Sequence of chain 1.A:
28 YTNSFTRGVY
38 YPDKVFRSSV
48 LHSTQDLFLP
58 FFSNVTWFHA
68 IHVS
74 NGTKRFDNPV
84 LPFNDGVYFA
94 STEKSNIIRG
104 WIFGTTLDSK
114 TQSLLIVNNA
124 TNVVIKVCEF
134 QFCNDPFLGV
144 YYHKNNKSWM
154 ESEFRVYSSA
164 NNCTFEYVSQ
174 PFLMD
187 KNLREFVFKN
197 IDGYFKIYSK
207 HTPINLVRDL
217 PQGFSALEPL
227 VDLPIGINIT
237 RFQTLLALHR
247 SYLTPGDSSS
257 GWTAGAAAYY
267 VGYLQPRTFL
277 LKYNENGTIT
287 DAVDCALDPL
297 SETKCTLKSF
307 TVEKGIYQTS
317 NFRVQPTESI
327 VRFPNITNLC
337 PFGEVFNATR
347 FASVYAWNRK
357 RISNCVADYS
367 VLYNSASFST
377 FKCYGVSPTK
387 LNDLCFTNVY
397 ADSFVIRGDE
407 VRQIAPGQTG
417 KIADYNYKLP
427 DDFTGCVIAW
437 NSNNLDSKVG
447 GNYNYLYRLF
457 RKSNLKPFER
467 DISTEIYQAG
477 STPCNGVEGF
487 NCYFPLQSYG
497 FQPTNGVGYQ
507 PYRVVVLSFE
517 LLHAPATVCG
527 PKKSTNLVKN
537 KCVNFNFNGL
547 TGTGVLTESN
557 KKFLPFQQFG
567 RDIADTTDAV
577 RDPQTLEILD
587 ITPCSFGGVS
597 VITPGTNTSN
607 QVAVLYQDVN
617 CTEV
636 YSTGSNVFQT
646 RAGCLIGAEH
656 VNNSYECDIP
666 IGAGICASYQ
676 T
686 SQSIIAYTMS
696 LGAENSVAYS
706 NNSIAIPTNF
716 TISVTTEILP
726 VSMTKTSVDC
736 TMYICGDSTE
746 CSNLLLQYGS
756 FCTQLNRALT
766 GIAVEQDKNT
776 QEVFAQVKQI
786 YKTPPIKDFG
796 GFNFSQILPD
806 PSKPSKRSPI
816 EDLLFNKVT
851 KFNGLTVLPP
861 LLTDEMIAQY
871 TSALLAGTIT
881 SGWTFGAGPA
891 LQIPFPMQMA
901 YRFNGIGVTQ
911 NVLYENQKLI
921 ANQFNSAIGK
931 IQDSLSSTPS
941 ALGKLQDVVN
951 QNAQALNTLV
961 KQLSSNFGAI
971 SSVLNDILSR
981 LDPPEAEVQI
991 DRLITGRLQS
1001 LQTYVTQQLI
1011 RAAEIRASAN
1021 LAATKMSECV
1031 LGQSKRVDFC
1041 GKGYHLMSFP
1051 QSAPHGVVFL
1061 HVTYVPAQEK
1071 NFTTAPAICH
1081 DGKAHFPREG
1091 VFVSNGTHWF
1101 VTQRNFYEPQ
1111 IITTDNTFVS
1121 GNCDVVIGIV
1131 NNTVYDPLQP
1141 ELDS

Binding-site contacts:
Ligand atom N2 contacts residue PHE1100 of chain 1.A at 3.8 Å.
Ligand atom C1 contacts residue ASN1095 of chain 1.A at 1.4 Å.
Ligand atom C8 contacts residue PHE1100 of chain 1.A at 4.0 Å (hydrophobic).
Ligand atom C7 contacts residue ASN1095 of chain 1.A at 3.6 Å.
Ligand atom O5 contacts residue HIS1098 of chain 1.A at 3.8 Å.
Ligand atom O7 contacts residue ASN1095 of chain 1.A at 3.9 Å.
Ligand atom C2 contacts residue HIS1098 of chain 1.A at 4.1 Å.
Ligand atom C3 contacts residue ASN1095 of chain 1.A at 3.8 Å.
Ligand atom C7 contacts residue PHE1100 of chain 1.A at 4.3 Å (hydrophobic).
Ligand atom O5 contacts residue ASN1095 of chain 1.A at 2.3 Å (h-bond).
Ligand atom C6 contacts residue THR1097 of chain 1.A at 4.4 Å.
Ligand atom C1 contacts residue HIS1098 of chain 1.A at 4.1 Å.
Ligand atom C5 contacts residue ASN1095 of chain 1.A at 3.6 Å.
Ligand atom O5 contacts residue THR1097 of chain 1.A at 4.1 Å.
Ligand atom O6 contacts residue THR1097 of chain 1.A at 3.5 Å (h-bond).
Ligand atom N2 contacts residue ASN1095 of chain 1.A at 2.9 Å (h-bond).
Ligand atom C4 contacts residue ASN1095 of chain 1.A at 4.2 Å.
Ligand atom C2 contacts residue ASN1095 of chain 1.A at 2.4 Å.

This small molecule binds to this protein.
Small molecule (SMILES): CC(=O)N[C@@H]1[C@@H](O)[C@H](O)[C@@H](CO)O[C@H]1O